A protein and the small-molecule ligand that binds it are described below.
Small molecule (SMILES): Nc1nc(-c2ccccc2)nc2[nH]nc(Nc3ccc(C(F)(F)F)cc3)c12

Sequence of chain 45.C:
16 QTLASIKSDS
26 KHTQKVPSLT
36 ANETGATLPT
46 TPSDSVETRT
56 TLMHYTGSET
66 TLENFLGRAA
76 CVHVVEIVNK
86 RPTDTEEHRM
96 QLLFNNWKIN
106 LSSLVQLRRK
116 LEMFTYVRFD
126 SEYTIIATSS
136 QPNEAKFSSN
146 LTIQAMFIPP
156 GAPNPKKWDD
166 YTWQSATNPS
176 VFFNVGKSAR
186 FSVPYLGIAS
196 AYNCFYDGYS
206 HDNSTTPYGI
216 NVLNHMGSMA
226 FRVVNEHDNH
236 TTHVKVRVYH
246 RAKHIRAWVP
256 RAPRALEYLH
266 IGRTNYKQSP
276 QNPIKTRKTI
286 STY

Binding-site contacts:
Ligand atom C15 contacts residue ASN198 of chain 45.C at 2.5 Å.
Ligand atom N6 contacts residue MET221 of chain 45.C at 3.2 Å.
Ligand atom C6 contacts residue ASN105 of chain 45.C at 3.6 Å.
Ligand atom C10 contacts residue LEU218 of chain 45.C at 3.4 Å (hydrophobic).
Ligand atom N3 contacts residue ASN198 of chain 45.C at 2.3 Å (h-bond).
Ligand atom C13 contacts residue LEU218 of chain 45.C at 3.6 Å (hydrophobic).
Ligand atom C4 contacts residue ASN105 of chain 45.C at 3.4 Å.
Ligand atom C13 contacts residue ALA196 of chain 45.C at 3.8 Å (hydrophobic).
Ligand atom F2 contacts residue TYR128 of chain 45.C at 3.4 Å.
Ligand atom C3 contacts residue TYR197 of chain 45.C at 3.8 Å (hydrophobic).
Ligand atom C2 contacts residue MET221 of chain 45.C at 3.8 Å (hydrophobic).
Ligand atom C15 contacts residue LEU218 of chain 45.C at 3.8 Å (hydrophobic).
Ligand atom F3 contacts residue ILE104 of chain 45.C at 3.7 Å.
Ligand atom C6 contacts residue ILE104 of chain 45.C at 3.3 Å (hydrophobic).
Ligand atom N4 contacts residue LEU218 of chain 45.C at 3.0 Å (h-bond).
Ligand atom N6 contacts residue ASN219 of chain 45.C at 3.5 Å.
Ligand atom C15 contacts residue ALA194 of chain 45.C at 3.5 Å (hydrophobic).
Ligand atom N3 contacts residue TYR197 of chain 45.C at 3.9 Å.
Ligand atom N5 contacts residue ASN198 of chain 45.C at 3.0 Å (h-bond).
Ligand atom N1 contacts residue ASN219 of chain 45.C at 3.9 Å.
Ligand atom N6 contacts residue LEU218 of chain 45.C at 3.4 Å (h-bond).
Ligand atom F2 contacts residue MET221 of chain 45.C at 2.9 Å.
Ligand atom C17 contacts residue ALA194 of chain 45.C at 3.6 Å (hydrophobic).
Ligand atom F1 contacts residue SER126 of chain 45.C at 3.6 Å.
Ligand atom C11 contacts residue LEU218 of chain 45.C at 3.6 Å (hydrophobic).
Ligand atom C1 contacts residue TYR197 of chain 45.C at 3.8 Å (hydrophobic).
Ligand atom F3 contacts residue TYR128 of chain 45.C at 3.4 Å.
Ligand atom C9 contacts residue ASN198 of chain 45.C at 3.1 Å.
Ligand atom C12 contacts residue LEU218 of chain 45.C at 3.6 Å (hydrophobic).
Ligand atom C4 contacts residue MET221 of chain 45.C at 3.7 Å (hydrophobic).
Ligand atom N5 contacts residue TYR197 of chain 45.C at 3.8 Å.
Ligand atom N2 contacts residue ASN198 of chain 45.C at 3.3 Å (h-bond).
Ligand atom C17 contacts residue ASN198 of chain 45.C at 3.7 Å.
Ligand atom F2 contacts residue ILE104 of chain 45.C at 3.4 Å.
Ligand atom C18 contacts residue ILE104 of chain 45.C at 3.9 Å (hydrophobic).
Ligand atom C13 contacts residue ASN198 of chain 45.C at 2.6 Å.
Ligand atom C14 contacts residue LEU218 of chain 45.C at 3.5 Å (hydrophobic).
Ligand atom F3 contacts residue LEU106 of chain 45.C at 3.5 Å.
Ligand atom C6 contacts residue MET221 of chain 45.C at 3.8 Å (hydrophobic).
Ligand atom C15 contacts residue SER198 of chain 45.B at 3.6 Å.

Sequence of chain 12.D:
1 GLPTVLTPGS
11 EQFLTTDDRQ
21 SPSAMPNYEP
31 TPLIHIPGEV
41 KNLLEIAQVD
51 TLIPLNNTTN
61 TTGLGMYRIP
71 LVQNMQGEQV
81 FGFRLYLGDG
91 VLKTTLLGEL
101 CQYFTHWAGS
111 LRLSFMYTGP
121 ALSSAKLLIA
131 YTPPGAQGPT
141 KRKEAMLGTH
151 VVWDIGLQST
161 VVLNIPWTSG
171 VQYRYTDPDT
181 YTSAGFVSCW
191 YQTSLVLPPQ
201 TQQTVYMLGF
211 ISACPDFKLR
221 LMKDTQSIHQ

Sequence of chain 45.B:
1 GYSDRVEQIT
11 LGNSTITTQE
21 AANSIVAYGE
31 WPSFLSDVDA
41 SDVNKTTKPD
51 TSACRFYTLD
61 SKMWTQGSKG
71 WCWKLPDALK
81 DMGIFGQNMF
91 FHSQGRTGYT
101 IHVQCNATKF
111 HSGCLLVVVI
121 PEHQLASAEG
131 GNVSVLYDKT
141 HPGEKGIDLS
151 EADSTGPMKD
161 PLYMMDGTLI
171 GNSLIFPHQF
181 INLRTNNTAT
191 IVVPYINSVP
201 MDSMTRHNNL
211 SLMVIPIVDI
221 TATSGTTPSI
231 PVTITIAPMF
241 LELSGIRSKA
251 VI